Sequence of chain 1.B:
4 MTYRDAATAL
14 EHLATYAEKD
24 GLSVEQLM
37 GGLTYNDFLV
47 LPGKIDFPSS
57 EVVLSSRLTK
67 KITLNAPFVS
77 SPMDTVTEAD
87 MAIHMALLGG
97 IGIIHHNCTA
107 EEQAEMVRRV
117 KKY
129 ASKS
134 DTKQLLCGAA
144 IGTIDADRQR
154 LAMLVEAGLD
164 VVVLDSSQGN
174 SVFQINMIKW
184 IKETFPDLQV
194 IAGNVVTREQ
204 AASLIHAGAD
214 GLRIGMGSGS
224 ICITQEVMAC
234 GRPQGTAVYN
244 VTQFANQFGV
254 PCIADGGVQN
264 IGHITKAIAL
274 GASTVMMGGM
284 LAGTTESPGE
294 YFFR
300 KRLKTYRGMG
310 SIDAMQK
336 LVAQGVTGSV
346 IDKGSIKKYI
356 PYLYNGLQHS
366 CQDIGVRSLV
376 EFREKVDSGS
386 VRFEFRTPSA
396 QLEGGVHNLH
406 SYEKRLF

Binding-site contacts:
Ligand atom O6 contacts residue GLY340 of chain 1.B at 3.5 Å.
Ligand atom O3' contacts residue ASP258 of chain 1.B at 2.5 Å (salt-bridge).
Ligand atom C3' contacts residue ASP258 of chain 1.B at 3.4 Å.
Ligand atom O6 contacts residue GLY307 of chain 1.B at 3.4 Å.
Ligand atom C2 contacts residue THR227 of chain 1.B at 3.4 Å.
Ligand atom O6 contacts residue MET308 of chain 1.B at 3.2 Å (h-bond).
Ligand atom C8 contacts residue MET79 of chain 1.B at 3.7 Å (hydrophobic).
Ligand atom O2P contacts residue GLY282 of chain 1.B at 3.1 Å (h-bond).
Ligand atom O4' contacts residue GLY222 of chain 1.B at 3.7 Å.
Ligand atom N7 contacts residue MET308 of chain 1.B at 3.1 Å (h-bond).
Ligand atom O2' contacts residue ARG216 of chain 1.B at 3.1 Å (salt-bridge).
Ligand atom P contacts residue SER223 of chain 1.B at 3.5 Å.
Ligand atom C3' contacts residue SER77 of chain 1.B at 3.3 Å.
Ligand atom O5' contacts residue GLY222 of chain 1.B at 3.3 Å.
Ligand atom O1P contacts residue GLY222 of chain 1.B at 3.5 Å.
Ligand atom C2' contacts residue ARG216 of chain 1.B at 3.4 Å.
Ligand atom C6 contacts residue GLN339 of chain 1.B at 3.7 Å.
Ligand atom O6 contacts residue GLN339 of chain 1.B at 3.7 Å.
Ligand atom O1P contacts residue GLY260 of chain 1.B at 2.9 Å (h-bond).
Ligand atom C2' contacts residue ASP258 of chain 1.B at 3.4 Å.
Ligand atom C2 contacts residue CYS225 of chain 1.B at 3.1 Å (hydrophobic).
Ligand atom C6 contacts residue GLY309 of chain 1.B at 3.5 Å.
Ligand atom O3P contacts residue GLY281 of chain 1.B at 3.0 Å (h-bond).
Ligand atom C4' contacts residue ASP258 of chain 1.B at 3.4 Å.
Ligand atom O6 contacts residue GLY309 of chain 1.B at 2.5 Å (h-bond).
Ligand atom C2 contacts residue GLN339 of chain 1.B at 3.7 Å.
Ligand atom O5' contacts residue GLY259 of chain 1.B at 3.5 Å.
Ligand atom O1P contacts residue SER223 of chain 1.B at 2.9 Å (h-bond).
Ligand atom O3' contacts residue ARG216 of chain 1.B at 3.2 Å (salt-bridge).
Ligand atom N3 contacts residue CYS225 of chain 1.B at 3.3 Å (h-bond).
Ligand atom C8 contacts residue ILE224 of chain 1.B at 3.4 Å (hydrophobic).
Ligand atom N7 contacts residue ILE224 of chain 1.B at 3.3 Å.
Ligand atom O3' contacts residue MET279 of chain 1.B at 3.5 Å (h-bond).
Ligand atom C5 contacts residue ILE224 of chain 1.B at 3.7 Å (hydrophobic).
Ligand atom O2P contacts residue TYR305 of chain 1.B at 2.5 Å (h-bond).
Ligand atom O2P contacts residue SER223 of chain 1.B at 2.5 Å (h-bond).
Ligand atom O2' contacts residue ASP258 of chain 1.B at 2.2 Å (salt-bridge).
Ligand atom N1 contacts residue GLN339 of chain 1.B at 2.9 Å (h-bond).
Ligand atom O3' contacts residue SER77 of chain 1.B at 2.5 Å (h-bond).
Ligand atom N7 contacts residue GLY307 of chain 1.B at 3.4 Å.

Sequence of chain 3.B:
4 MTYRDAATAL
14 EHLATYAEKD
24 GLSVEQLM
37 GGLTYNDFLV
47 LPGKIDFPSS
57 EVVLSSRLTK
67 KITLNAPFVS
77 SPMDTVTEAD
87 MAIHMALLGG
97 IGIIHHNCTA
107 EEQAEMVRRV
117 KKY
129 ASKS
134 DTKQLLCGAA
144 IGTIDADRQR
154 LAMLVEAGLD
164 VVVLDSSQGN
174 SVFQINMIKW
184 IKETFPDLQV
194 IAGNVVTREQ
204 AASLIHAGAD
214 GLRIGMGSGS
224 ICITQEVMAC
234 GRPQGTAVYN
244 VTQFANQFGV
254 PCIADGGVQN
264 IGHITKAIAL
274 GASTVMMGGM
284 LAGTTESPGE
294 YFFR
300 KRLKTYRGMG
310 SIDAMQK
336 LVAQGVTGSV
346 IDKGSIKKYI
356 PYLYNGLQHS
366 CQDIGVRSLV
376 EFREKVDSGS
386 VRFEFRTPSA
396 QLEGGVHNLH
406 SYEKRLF

The small molecule below binds the protein below.
Small molecule (SMILES): O=c1[nH]cnc2c1ncn2[C@@H]1O[C@H](COP(=O)(O)O)[C@@H](O)[C@H]1O